A small-molecule ligand and the protein it binds are described below.
Small molecule (SMILES): COCCOC[C@H](C)N

Sequence of chain 1.B:
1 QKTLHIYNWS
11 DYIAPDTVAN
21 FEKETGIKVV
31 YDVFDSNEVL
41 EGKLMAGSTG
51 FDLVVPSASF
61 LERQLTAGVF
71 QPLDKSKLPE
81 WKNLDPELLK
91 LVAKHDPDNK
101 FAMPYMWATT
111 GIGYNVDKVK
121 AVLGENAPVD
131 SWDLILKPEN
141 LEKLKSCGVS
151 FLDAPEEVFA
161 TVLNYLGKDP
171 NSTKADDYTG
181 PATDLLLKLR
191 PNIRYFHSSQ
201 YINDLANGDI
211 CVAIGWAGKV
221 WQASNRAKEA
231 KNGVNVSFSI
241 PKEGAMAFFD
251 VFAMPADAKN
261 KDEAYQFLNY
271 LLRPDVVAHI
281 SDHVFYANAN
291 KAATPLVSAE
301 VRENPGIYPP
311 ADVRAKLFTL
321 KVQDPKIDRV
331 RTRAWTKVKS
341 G

Binding-site contacts:
Ligand atom C02 contacts residue LEU91 of chain 1.B at 4.2 Å (hydrophobic).
Ligand atom C05 contacts residue TRP107 of chain 1.B at 4.5 Å (hydrophobic).
Ligand atom C01 contacts residue LEU317 of chain 1.B at 3.3 Å (hydrophobic).
Ligand atom C06 contacts residue TRP107 of chain 1.B at 4.4 Å (hydrophobic).
Ligand atom C03 contacts residue ARG314 of chain 1.B at 3.2 Å.
Ligand atom C03 contacts residue LEU91 of chain 1.B at 4.3 Å (hydrophobic).
Ligand atom C05 contacts residue LEU91 of chain 1.B at 4.0 Å (hydrophobic).
Ligand atom O04 contacts residue LEU91 of chain 1.B at 3.2 Å.
Ligand atom C05 contacts residue ARG314 of chain 1.B at 3.9 Å.
Ligand atom O07 contacts residue LEU88 of chain 1.B at 4.3 Å.
Ligand atom C02 contacts residue ARG314 of chain 1.B at 4.0 Å.
Ligand atom C02 contacts residue LEU317 of chain 1.B at 4.2 Å (hydrophobic).
Ligand atom C08 contacts residue GLU87 of chain 1.B at 4.5 Å.
Ligand atom C08 contacts residue ARG314 of chain 1.B at 4.0 Å.
Ligand atom N09 contacts residue LEU317 of chain 1.B at 4.4 Å.
Ligand atom C06 contacts residue ARG314 of chain 1.B at 4.2 Å.
Ligand atom C01 contacts residue LEU91 of chain 1.B at 4.4 Å (hydrophobic).
Ligand atom C03 contacts residue LEU317 of chain 1.B at 4.2 Å (hydrophobic).
Ligand atom C06 contacts residue LEU88 of chain 1.B at 3.9 Å (hydrophobic).
Ligand atom N09 contacts residue ARG314 of chain 1.B at 3.6 Å (salt-bridge).
Ligand atom C06 contacts residue LEU91 of chain 1.B at 3.6 Å (hydrophobic).
Ligand atom C08 contacts residue TRP107 of chain 1.B at 4.5 Å (hydrophobic).
Ligand atom O04 contacts residue ARG314 of chain 1.B at 4.4 Å.
Ligand atom C08 contacts residue LEU88 of chain 1.B at 3.7 Å (hydrophobic).
Ligand atom O07 contacts residue ARG314 of chain 1.B at 3.5 Å.